Binding-site contacts:
Ligand atom N2 contacts residue ASN12 of chain 23.A at 4.0 Å.
Ligand atom C2 contacts residue ASN12 of chain 23.A at 3.5 Å.
Ligand atom C5 contacts residue ASN12 of chain 23.A at 3.9 Å.
Ligand atom O7 contacts residue ASN12 of chain 23.A at 4.2 Å.
Ligand atom O5 contacts residue ASN12 of chain 23.A at 2.5 Å (h-bond).
Ligand atom C1 contacts residue ASN12 of chain 23.A at 2.1 Å.
Ligand atom C7 contacts residue ASN12 of chain 23.A at 4.3 Å.

This protein binds this small molecule.
Small molecule (SMILES): CC(=O)N[C@H]1[C@H](O[C@H]2[C@H](O)[C@@H](NC(C)=O)CO[C@@H]2CO)O[C@H](CO)[C@@H](O)[C@@H]1O

Sequence of chain 23.A:
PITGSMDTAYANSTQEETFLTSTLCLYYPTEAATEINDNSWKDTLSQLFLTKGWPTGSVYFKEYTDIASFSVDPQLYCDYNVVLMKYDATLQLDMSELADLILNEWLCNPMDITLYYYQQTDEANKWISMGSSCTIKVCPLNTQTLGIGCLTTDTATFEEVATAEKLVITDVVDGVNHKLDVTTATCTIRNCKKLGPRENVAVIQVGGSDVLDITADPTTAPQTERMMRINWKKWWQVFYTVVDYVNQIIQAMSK